This small molecule binds to this protein.
Small molecule (SMILES): CC(=O)N[C@H]1CO[C@H](CO[C@H]2O[C@@H](C)[C@@H](O)[C@@H](O)[C@@H]2O)[C@@H](O)[C@@H]1O

Sequence of chain 5.A:
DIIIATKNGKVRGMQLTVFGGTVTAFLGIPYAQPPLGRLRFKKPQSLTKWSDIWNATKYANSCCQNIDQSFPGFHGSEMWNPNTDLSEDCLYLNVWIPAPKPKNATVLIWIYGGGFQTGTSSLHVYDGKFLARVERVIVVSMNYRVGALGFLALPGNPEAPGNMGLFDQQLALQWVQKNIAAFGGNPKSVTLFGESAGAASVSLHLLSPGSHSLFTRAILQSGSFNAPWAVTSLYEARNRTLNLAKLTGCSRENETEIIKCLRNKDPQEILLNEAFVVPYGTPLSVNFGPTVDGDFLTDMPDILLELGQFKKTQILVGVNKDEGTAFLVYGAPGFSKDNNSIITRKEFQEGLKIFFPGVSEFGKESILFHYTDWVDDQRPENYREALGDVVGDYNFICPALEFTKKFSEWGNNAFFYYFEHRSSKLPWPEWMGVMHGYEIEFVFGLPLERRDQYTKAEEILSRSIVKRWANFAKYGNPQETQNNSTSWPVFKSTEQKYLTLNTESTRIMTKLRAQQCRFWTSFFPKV

Binding-site contacts:
Ligand atom C4 contacts residue LYS190 of chain 5.A at 4.2 Å.
Ligand atom C6 contacts residue ASN188 of chain 5.A at 3.8 Å.
Ligand atom C1 contacts residue ASN106 of chain 5.A at 1.5 Å.
Ligand atom C1 contacts residue ASN188 of chain 5.A at 3.9 Å.
Ligand atom O3 contacts residue ARG219 of chain 5.A at 4.0 Å.
Ligand atom C4 contacts residue LYS190 of chain 5.A at 3.3 Å.
Ligand atom C3 contacts residue LYS190 of chain 5.A at 4.3 Å.
Ligand atom C3 contacts residue SER191 of chain 5.A at 3.7 Å.
Ligand atom C7 contacts residue ASN106 of chain 5.A at 3.2 Å.
Ligand atom O3 contacts residue LYS190 of chain 5.A at 4.4 Å.
Ligand atom C3 contacts residue LYS190 of chain 5.A at 3.4 Å.
Ligand atom C5 contacts residue LYS190 of chain 5.A at 3.8 Å.
Ligand atom C1 contacts residue LYS190 of chain 5.A at 4.2 Å.
Ligand atom O7 contacts residue ASN106 of chain 5.A at 3.4 Å (h-bond).
Ligand atom C6 contacts residue LYS190 of chain 5.A at 3.7 Å.
Ligand atom C3 contacts residue ASN188 of chain 5.A at 4.3 Å.
Ligand atom O2 contacts residue ASN188 of chain 5.A at 3.5 Å (h-bond).
Ligand atom N2 contacts residue ASN106 of chain 5.A at 3.2 Å (h-bond).
Ligand atom C2 contacts residue ASN106 of chain 5.A at 2.8 Å.
Ligand atom C2 contacts residue ASN188 of chain 5.A at 4.1 Å.
Ligand atom O6 contacts residue LYS190 of chain 5.A at 4.4 Å.
Ligand atom O4 contacts residue LYS190 of chain 5.A at 3.4 Å (salt-bridge).
Ligand atom C3 contacts residue ASN106 of chain 5.A at 4.1 Å.
Ligand atom O3 contacts residue LYS190 of chain 5.A at 3.9 Å.
Ligand atom C1 contacts residue ASN188 of chain 5.A at 3.8 Å.
Ligand atom C5 contacts residue LYS190 of chain 5.A at 4.2 Å.
Ligand atom O3 contacts residue LYS476 of chain 5.A at 4.3 Å.
Ligand atom C8 contacts residue ASN106 of chain 5.A at 3.2 Å.
Ligand atom O5 contacts residue ASN106 of chain 5.A at 2.5 Å (h-bond).
Ligand atom O5 contacts residue ASN188 of chain 5.A at 3.5 Å (h-bond).
Ligand atom O3 contacts residue SER191 of chain 5.A at 3.1 Å (h-bond).
Ligand atom O7 contacts residue LYS105 of chain 5.A at 4.3 Å.
Ligand atom O2 contacts residue SER191 of chain 5.A at 4.4 Å.
Ligand atom C5 contacts residue ASN188 of chain 5.A at 3.9 Å.
Ligand atom C5 contacts residue ASN106 of chain 5.A at 3.8 Å.
Ligand atom O6 contacts residue ASN188 of chain 5.A at 3.3 Å (h-bond).